This protein binds this small molecule.
Small molecule (SMILES): O=C1CCNC(=O)N1

Binding-site contacts:
Ligand atom C4 contacts residue GLU64 of chain 1.A at 3.3 Å.
Ligand atom C2 contacts residue GLU64 of chain 1.A at 3.8 Å.
Ligand atom C6 contacts residue HIS62 of chain 1.A at 3.3 Å.
Ligand atom C6 contacts residue TRP152 of chain 1.A at 4.0 Å (hydrophobic).
Ligand atom O4 contacts residue ZN1 of chain 1.C at 2.1 Å.
Ligand atom O2 contacts residue GLU64 of chain 1.A at 3.9 Å.
Ligand atom N3 contacts residue GLU64 of chain 1.A at 2.8 Å (salt-bridge).
Ligand atom N1 contacts residue ASP155 of chain 1.A at 2.7 Å (salt-bridge).
Ligand atom N3 contacts residue HIS62 of chain 1.A at 3.5 Å (h-bond).
Ligand atom C4 contacts residue ZN1 of chain 1.C at 3.1 Å.
Ligand atom C5 contacts residue HIS62 of chain 1.A at 3.8 Å.
Ligand atom C2 contacts residue ZN1 of chain 1.C at 4.1 Å.
Ligand atom C2 contacts residue HIS62 of chain 1.A at 3.3 Å.
Ligand atom O4 contacts residue GLU64 of chain 1.A at 2.6 Å (salt-bridge).
Ligand atom N1 contacts residue ASN51 of chain 1.A at 3.8 Å.
Ligand atom C2 contacts residue ILE33 of chain 1.A at 3.2 Å (hydrophobic).
Ligand atom C6 contacts residue ZN1 of chain 1.C at 4.1 Å.
Ligand atom O4 contacts residue HIS62 of chain 1.A at 3.4 Å (h-bond).
Ligand atom C6 contacts residue ILE33 of chain 1.A at 3.8 Å (hydrophobic).
Ligand atom C2 contacts residue ASP155 of chain 1.A at 3.7 Å.
Ligand atom O2 contacts residue HIS62 of chain 1.A at 3.2 Å.
Ligand atom O2 contacts residue ASP155 of chain 1.A at 4.0 Å.
Ligand atom C4 contacts residue CYS91 of chain 1.A at 4.0 Å (hydrophobic).
Ligand atom O2 contacts residue GLY63 of chain 1.A at 2.8 Å (h-bond).
Ligand atom C2 contacts residue GLY63 of chain 1.A at 3.8 Å.
Ligand atom C6 contacts residue ILE156 of chain 1.A at 4.0 Å (hydrophobic).
Ligand atom N1 contacts residue ILE33 of chain 1.A at 3.2 Å.
Ligand atom C5 contacts residue ZN1 of chain 1.C at 3.6 Å.
Ligand atom N1 contacts residue HIS62 of chain 1.A at 3.3 Å.
Ligand atom N3 contacts residue ZN1 of chain 1.C at 3.5 Å.
Ligand atom O2 contacts residue ASN51 of chain 1.A at 3.0 Å (h-bond).
Ligand atom C5 contacts residue CYS91 of chain 1.A at 3.9 Å (hydrophobic).
Ligand atom O2 contacts residue ILE33 of chain 1.A at 3.5 Å.
Ligand atom O4 contacts residue CYS94 of chain 1.A at 3.4 Å (h-bond).
Ligand atom O4 contacts residue CYS91 of chain 1.A at 3.0 Å (h-bond).
Ligand atom O4 contacts residue PRO90 of chain 1.A at 3.8 Å.
Ligand atom C2 contacts residue ASN51 of chain 1.A at 3.8 Å.
Ligand atom C4 contacts residue HIS62 of chain 1.A at 3.8 Å.
Ligand atom C6 contacts residue ASP155 of chain 1.A at 3.4 Å.
Ligand atom N3 contacts residue ILE33 of chain 1.A at 3.7 Å.

Sequence of chain 1.A:
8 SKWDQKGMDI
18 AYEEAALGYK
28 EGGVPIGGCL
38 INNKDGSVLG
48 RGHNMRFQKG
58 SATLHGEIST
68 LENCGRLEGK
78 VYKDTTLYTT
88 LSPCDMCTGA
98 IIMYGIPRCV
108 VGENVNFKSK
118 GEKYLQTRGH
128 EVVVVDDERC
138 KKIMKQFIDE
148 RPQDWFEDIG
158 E